Sequence of chain 1.A:
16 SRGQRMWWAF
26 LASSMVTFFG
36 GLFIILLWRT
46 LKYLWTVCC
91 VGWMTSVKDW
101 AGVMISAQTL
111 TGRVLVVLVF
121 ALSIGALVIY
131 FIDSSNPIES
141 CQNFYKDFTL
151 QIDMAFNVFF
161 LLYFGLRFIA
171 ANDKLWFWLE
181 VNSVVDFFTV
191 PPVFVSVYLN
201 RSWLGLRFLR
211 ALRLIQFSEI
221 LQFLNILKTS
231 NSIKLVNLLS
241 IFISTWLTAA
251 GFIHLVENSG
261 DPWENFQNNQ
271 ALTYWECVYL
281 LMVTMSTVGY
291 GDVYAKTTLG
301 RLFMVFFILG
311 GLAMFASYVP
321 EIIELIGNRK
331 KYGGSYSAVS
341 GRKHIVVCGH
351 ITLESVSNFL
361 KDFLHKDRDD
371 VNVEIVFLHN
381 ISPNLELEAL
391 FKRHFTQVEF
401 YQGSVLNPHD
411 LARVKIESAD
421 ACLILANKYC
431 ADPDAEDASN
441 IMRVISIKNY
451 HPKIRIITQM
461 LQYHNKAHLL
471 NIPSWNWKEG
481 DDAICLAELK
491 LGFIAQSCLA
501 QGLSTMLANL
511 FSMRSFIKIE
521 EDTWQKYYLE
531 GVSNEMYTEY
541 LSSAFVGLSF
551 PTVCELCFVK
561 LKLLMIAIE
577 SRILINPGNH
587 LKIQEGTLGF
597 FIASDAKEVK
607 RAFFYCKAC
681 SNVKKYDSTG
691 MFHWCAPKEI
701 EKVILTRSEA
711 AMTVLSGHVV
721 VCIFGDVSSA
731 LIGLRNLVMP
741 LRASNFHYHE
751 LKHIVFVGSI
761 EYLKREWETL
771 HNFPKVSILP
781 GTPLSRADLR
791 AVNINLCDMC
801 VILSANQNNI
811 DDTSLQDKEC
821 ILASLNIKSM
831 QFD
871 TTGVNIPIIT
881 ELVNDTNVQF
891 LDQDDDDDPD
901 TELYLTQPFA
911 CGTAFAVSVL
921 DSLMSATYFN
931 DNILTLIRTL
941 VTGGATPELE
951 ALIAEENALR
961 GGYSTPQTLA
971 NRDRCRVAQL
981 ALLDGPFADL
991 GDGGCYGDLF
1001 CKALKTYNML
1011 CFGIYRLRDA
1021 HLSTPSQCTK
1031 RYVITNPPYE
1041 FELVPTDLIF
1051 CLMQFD

Binding-site contacts:
Ligand atom C19 contacts residue TRP100 of chain 1.A at 4.4 Å (hydrophobic).
Ligand atom C23 contacts residue TRP100 of chain 1.A at 3.7 Å (hydrophobic).
Ligand atom C20 contacts residue VAL97 of chain 1.A at 4.3 Å (hydrophobic).
Ligand atom C19 contacts residue SER96 of chain 1.A at 3.6 Å.
Ligand atom C21 contacts residue VAL97 of chain 1.A at 4.3 Å (hydrophobic).
Ligand atom C27 contacts residue VAL97 of chain 1.A at 4.5 Å (hydrophobic).
Ligand atom C14 contacts residue TRP100 of chain 1.A at 4.5 Å (hydrophobic).
Ligand atom C18 contacts residue VAL97 of chain 1.A at 3.8 Å (hydrophobic).
Ligand atom C8 contacts residue TRP100 of chain 1.A at 4.1 Å (hydrophobic).
Ligand atom C18 contacts residue TRP100 of chain 1.A at 3.5 Å (hydrophobic).
Ligand atom C15 contacts residue TRP100 of chain 1.A at 3.7 Å (hydrophobic).

This protein binds this small molecule.
Small molecule (SMILES): CC(C)CCC[C@@H](C)[C@H]1CC[C@H]2[C@@H]3CC=C4C[C@@H](O)CC[C@]4(C)[C@H]3CC[C@]12C